Sequence of chain 1.C:
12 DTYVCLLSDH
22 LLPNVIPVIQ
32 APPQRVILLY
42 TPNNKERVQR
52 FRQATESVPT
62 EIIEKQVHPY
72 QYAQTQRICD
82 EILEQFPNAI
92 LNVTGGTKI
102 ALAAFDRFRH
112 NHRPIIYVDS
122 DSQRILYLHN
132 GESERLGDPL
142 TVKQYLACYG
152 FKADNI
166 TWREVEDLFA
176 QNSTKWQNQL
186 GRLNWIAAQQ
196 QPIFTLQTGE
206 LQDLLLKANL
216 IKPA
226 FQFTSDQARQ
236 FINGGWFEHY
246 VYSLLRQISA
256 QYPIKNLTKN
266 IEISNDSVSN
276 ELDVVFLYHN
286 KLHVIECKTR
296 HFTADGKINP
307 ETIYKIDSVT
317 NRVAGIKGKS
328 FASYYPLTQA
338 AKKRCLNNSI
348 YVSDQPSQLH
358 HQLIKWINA

Binding-site contacts:
Ligand atom OP1 contacts residue LYS99 of chain 1.D at 2.8 Å (salt-bridge).
Ligand atom O2' contacts residue ASP20 of chain 1.C at 2.5 Å (salt-bridge).
Ligand atom N6 contacts residue LEU23 of chain 1.D at 3.1 Å.
Ligand atom N3 contacts residue SER121 of chain 1.D at 3.4 Å (h-bond).
Ligand atom C4' contacts residue GLY97 of chain 1.C at 3.4 Å.
Ligand atom O4' contacts residue GLY97 of chain 1.C at 3.3 Å (h-bond).
Ligand atom OP2 contacts residue TYR118 of chain 1.C at 2.6 Å (h-bond).
Ligand atom C6 contacts residue LYS323 of chain 1.C at 3.4 Å.
Ligand atom O3' contacts residue TYR118 of chain 1.C at 3.4 Å (h-bond).
Ligand atom C2 contacts residue ARG48 of chain 1.D at 3.4 Å.
Ligand atom C2 contacts residue THR42 of chain 1.D at 3.4 Å.
Ligand atom O4' contacts residue THR98 of chain 1.C at 3.4 Å.
Ligand atom N7 contacts residue SER121 of chain 1.C at 3.4 Å.
Ligand atom O2' contacts residue ASP20 of chain 1.D at 2.5 Å (salt-bridge).
Ligand atom N1 contacts residue LYS323 of chain 1.C at 3.4 Å.
Ligand atom C4' contacts residue THR95 of chain 1.D at 3.3 Å.
Ligand atom OP2 contacts residue LYS99 of chain 1.C at 2.9 Å (salt-bridge).
Ligand atom C4' contacts residue THR95 of chain 1.C at 3.3 Å.
Ligand atom C2 contacts residue ARG48 of chain 1.C at 3.4 Å.
Ligand atom C2 contacts residue SER121 of chain 1.D at 2.3 Å.
Ligand atom N1 contacts residue THR42 of chain 1.C at 2.8 Å (h-bond).
Ligand atom N1 contacts residue SER121 of chain 1.D at 2.4 Å (h-bond).
Ligand atom OP1 contacts residue HIS21 of chain 1.D at 3.0 Å.
Ligand atom OP1 contacts residue LYS99 of chain 1.C at 2.9 Å (salt-bridge).
Ligand atom OP1 contacts residue HIS21 of chain 1.C at 3.2 Å.
Ligand atom OP2 contacts residue LYS99 of chain 1.D at 3.0 Å (salt-bridge).
Ligand atom O4' contacts residue THR98 of chain 1.D at 3.4 Å.
Ligand atom N1 contacts residue THR42 of chain 1.D at 2.7 Å (h-bond).
Ligand atom C2' contacts residue ASP20 of chain 1.C at 3.4 Å.
Ligand atom OP2 contacts residue SER19 of chain 1.D at 2.5 Å (h-bond).
Ligand atom C4' contacts residue GLY97 of chain 1.D at 3.2 Å.
Ligand atom OP2 contacts residue ASP20 of chain 1.C at 3.2 Å (salt-bridge).
Ligand atom OP1 contacts residue TYR118 of chain 1.D at 2.6 Å (h-bond).
Ligand atom OP2 contacts residue HIS21 of chain 1.C at 3.0 Å (h-bond).
Ligand atom OP2 contacts residue ASP20 of chain 1.D at 3.5 Å (salt-bridge).
Ligand atom C8 contacts residue VAL119 of chain 1.C at 3.4 Å (hydrophobic).
Ligand atom O4' contacts residue THR95 of chain 1.D at 3.4 Å.
Ligand atom OP2 contacts residue SER19 of chain 1.C at 2.5 Å (h-bond).
Ligand atom C2 contacts residue THR42 of chain 1.C at 3.4 Å.
Ligand atom O4' contacts residue THR95 of chain 1.C at 3.4 Å.

The protein below binds the small molecule below.
Small molecule (SMILES): Nc1ncnc2c1ncn2[C@@H]1O[C@@H]2CO[P](=O)(O)O[C@H]3[C@@H](O)[C@H](n4cnc5c(N)ncnc54)O[C@@H]3CO[P](=O)(O)O[C@H]3[C@@H](O)[C@H](n4cnc5c(N)ncnc54)O[C@@H]3CO[P](=O)(O)O[C@H]3[C@@H](O)[C@H](n4cnc5c(N)ncnc54)O[C@@H]3CO[P](=O)(O)O[C@@H]2[C@H]1O

Sequence of chain 1.D:
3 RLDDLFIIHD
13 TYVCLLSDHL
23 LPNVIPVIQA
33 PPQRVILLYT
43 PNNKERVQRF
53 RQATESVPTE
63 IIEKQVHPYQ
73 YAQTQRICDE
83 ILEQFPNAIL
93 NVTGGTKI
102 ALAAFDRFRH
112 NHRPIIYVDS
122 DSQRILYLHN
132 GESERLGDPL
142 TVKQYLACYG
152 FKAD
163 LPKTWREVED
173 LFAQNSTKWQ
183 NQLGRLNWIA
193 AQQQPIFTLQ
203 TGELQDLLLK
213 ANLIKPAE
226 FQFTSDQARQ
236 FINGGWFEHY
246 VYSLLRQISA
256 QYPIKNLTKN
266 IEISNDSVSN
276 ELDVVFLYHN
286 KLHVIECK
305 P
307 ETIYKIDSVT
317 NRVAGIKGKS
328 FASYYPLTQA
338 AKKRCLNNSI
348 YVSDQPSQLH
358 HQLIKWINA